Sequence of chain 37.B:
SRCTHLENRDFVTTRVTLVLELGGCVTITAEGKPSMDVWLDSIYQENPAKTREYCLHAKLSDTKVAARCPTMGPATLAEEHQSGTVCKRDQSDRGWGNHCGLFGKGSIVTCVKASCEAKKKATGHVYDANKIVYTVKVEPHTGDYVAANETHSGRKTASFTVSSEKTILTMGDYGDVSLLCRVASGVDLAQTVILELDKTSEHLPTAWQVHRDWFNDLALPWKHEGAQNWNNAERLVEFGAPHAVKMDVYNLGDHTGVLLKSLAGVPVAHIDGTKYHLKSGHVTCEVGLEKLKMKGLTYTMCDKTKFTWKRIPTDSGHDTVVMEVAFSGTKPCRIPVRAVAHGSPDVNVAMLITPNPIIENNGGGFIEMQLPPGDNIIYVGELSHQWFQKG

Binding-site contacts:
Ligand atom O7 contacts residue ASN154 of chain 50.B at 3.1 Å (h-bond).
Ligand atom C5 contacts residue ASN154 of chain 50.B at 3.7 Å.
Ligand atom C1 contacts residue HIS104 of chain 37.B at 3.2 Å.
Ligand atom O6 contacts residue HIS104 of chain 37.B at 2.9 Å.
Ligand atom N2 contacts residue ASN154 of chain 50.B at 2.9 Å (h-bond).
Ligand atom C8 contacts residue GLU155 of chain 50.B at 3.8 Å.
Ligand atom C7 contacts residue ASN154 of chain 50.B at 3.3 Å.
Ligand atom O5 contacts residue ASN154 of chain 50.B at 2.4 Å (h-bond).
Ligand atom C6 contacts residue HIS104 of chain 37.B at 3.7 Å.
Ligand atom C2 contacts residue HIS104 of chain 37.B at 4.4 Å.
Ligand atom O7 contacts residue HIS104 of chain 37.B at 4.2 Å.
Ligand atom C3 contacts residue ASN154 of chain 50.B at 3.8 Å.
Ligand atom O5 contacts residue HIS104 of chain 37.B at 3.2 Å (h-bond).
Ligand atom C4 contacts residue ASN154 of chain 50.B at 4.2 Å.
Ligand atom C8 contacts residue ASN154 of chain 50.B at 3.8 Å.
Ligand atom C1 contacts residue ASN154 of chain 50.B at 1.4 Å.
Ligand atom C2 contacts residue ASN154 of chain 50.B at 2.4 Å.
Ligand atom C5 contacts residue HIS104 of chain 37.B at 3.3 Å.
Ligand atom C7 contacts residue GLU155 of chain 50.B at 4.1 Å.
Ligand atom O7 contacts residue GLU155 of chain 50.B at 3.8 Å.

Sequence of chain 50.B:
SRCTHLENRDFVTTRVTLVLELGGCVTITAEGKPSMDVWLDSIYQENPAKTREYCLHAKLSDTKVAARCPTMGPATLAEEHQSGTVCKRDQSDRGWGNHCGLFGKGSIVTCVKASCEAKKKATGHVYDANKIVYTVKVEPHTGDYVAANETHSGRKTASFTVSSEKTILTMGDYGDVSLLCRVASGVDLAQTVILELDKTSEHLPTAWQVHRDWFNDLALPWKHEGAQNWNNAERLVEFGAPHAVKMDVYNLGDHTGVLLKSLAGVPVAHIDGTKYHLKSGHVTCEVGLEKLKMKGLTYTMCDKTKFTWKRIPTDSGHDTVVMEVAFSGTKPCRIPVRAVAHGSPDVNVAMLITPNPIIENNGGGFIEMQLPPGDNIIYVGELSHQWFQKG

A small-molecule ligand and the protein it binds are described below.
Small molecule (SMILES): CC(=O)N[C@@H]1[C@@H](O)[C@H](O)[C@@H](CO)O[C@H]1O